This small molecule binds to this protein.
Small molecule (SMILES): Cc1ccc(NC(=O)c2ccoc2)cc1-n1cnc2ccc(N3CCN(C)CC3)cc2c1=O

Binding-site contacts:
Ligand atom O20 contacts residue ASP173 of chain 1.A at 3.1 Å (salt-bridge).
Ligand atom N18 contacts residue LYS58 of chain 1.A at 3.8 Å.
Ligand atom O31 contacts residue GLY38 of chain 1.A at 3.7 Å.
Ligand atom C1 contacts residue VAL35 of chain 1.A at 3.5 Å (hydrophobic).
Ligand atom C25 contacts residue GLU76 of chain 1.A at 3.1 Å.
Ligand atom C17 contacts residue GLU76 of chain 1.A at 3.4 Å.
Ligand atom N5 contacts residue VAL35 of chain 1.A at 3.8 Å.
Ligand atom C26 contacts residue GLU76 of chain 1.A at 3.4 Å.
Ligand atom C7 contacts residue GLY36 of chain 1.A at 3.8 Å.
Ligand atom C21 contacts residue GLU76 of chain 1.A at 3.8 Å.
Ligand atom C13 contacts residue THR111 of chain 1.A at 3.2 Å.
Ligand atom N18 contacts residue LEU80 of chain 1.A at 3.7 Å.
Ligand atom N12 contacts residue ALA56 of chain 1.A at 3.7 Å.
Ligand atom N18 contacts residue GLU76 of chain 1.A at 2.8 Å (salt-bridge).
Ligand atom C28 contacts residue THR111 of chain 1.A at 3.7 Å.
Ligand atom C7 contacts residue VAL35 of chain 1.A at 3.4 Å (hydrophobic).
Ligand atom C21 contacts residue ASP173 of chain 1.A at 3.4 Å.
Ligand atom O20 contacts residue ILE89 of chain 1.A at 3.4 Å.
Ligand atom C26 contacts residue LEU80 of chain 1.A at 3.8 Å (hydrophobic).
Ligand atom C25 contacts residue LEU176 of chain 1.A at 3.8 Å (hydrophobic).
Ligand atom C19 contacts residue ASP173 of chain 1.A at 3.3 Å.
Ligand atom N2 contacts residue VAL35 of chain 1.A at 3.6 Å.
Ligand atom C27 contacts residue THR111 of chain 1.A at 3.7 Å.
Ligand atom C7 contacts residue SER37 of chain 1.A at 3.3 Å.
Ligand atom C6 contacts residue SER37 of chain 1.A at 3.2 Å.
Ligand atom O31 contacts residue VAL43 of chain 1.A at 3.4 Å.
Ligand atom C22 contacts residue ASP173 of chain 1.A at 3.3 Å.
Ligand atom C29 contacts residue ALA56 of chain 1.A at 3.6 Å (hydrophobic).
Ligand atom O20 contacts residue LEU172 of chain 1.A at 3.6 Å.
Ligand atom C23 contacts residue PHE174 of chain 1.A at 2.9 Å (hydrophobic).
Ligand atom C19 contacts residue GLU76 of chain 1.A at 3.8 Å.
Ligand atom N18 contacts residue ASP173 of chain 1.A at 3.8 Å.
Ligand atom C29 contacts residue LYS58 of chain 1.A at 3.7 Å.
Ligand atom C22 contacts residue PHE174 of chain 1.A at 3.5 Å (hydrophobic).
Ligand atom C3 contacts residue VAL35 of chain 1.A at 3.4 Å (hydrophobic).
Ligand atom C17 contacts residue LYS58 of chain 1.A at 3.7 Å.
Ligand atom O24 contacts residue PHE174 of chain 1.A at 3.4 Å (h-bond).
Ligand atom C27 contacts residue LYS58 of chain 1.A at 3.7 Å.
Ligand atom C26 contacts residue LYS58 of chain 1.A at 3.6 Å.
Ligand atom O24 contacts residue LEU176 of chain 1.A at 3.3 Å.

Sequence of chain 1.A:
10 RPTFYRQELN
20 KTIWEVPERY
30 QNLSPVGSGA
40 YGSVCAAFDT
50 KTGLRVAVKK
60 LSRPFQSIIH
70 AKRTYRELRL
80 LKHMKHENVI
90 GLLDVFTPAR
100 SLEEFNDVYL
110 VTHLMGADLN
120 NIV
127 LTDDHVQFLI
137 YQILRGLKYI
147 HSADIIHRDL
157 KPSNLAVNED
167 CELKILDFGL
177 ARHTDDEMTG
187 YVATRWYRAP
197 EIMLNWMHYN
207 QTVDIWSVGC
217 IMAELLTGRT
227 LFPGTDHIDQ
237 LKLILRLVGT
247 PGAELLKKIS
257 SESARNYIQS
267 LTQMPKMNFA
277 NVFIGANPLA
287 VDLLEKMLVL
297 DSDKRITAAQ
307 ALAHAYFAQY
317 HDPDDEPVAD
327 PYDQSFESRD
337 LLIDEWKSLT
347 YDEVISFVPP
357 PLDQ